Sequence of chain 1.A:
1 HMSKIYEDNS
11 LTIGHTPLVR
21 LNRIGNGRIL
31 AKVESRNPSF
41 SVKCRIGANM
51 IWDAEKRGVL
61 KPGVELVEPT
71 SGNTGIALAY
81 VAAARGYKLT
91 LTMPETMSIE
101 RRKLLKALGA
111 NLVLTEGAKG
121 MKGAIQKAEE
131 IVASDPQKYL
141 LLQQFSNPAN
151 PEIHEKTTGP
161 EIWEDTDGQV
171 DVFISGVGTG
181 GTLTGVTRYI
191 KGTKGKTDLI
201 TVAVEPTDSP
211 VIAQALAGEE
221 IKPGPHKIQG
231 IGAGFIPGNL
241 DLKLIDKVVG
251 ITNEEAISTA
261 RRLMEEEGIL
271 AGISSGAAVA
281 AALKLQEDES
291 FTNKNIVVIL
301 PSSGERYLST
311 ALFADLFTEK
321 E

Binding-site contacts:
Ligand atom CAT contacts residue ARG101 of chain 1.A at 3.9 Å.
Ligand atom OAS contacts residue THR70 of chain 1.A at 3.4 Å (h-bond).
Ligand atom CAJ contacts residue PLP1 of chain 1.C at 3.7 Å.
Ligand atom OAS contacts residue THR74 of chain 1.A at 2.8 Å (h-bond).
Ligand atom CAP contacts residue PHE145 of chain 1.A at 3.7 Å (hydrophobic).
Ligand atom CAI contacts residue ASN73 of chain 1.A at 3.9 Å.
Ligand atom CAM contacts residue GLY230 of chain 1.A at 3.8 Å.
Ligand atom CAM contacts residue PLP1 of chain 1.C at 3.9 Å.
Ligand atom OAS contacts residue ASN73 of chain 1.A at 2.8 Å (h-bond).
Ligand atom OAR contacts residue THR74 of chain 1.A at 3.8 Å.
Ligand atom CAA contacts residue ALA233 of chain 1.A at 3.6 Å (hydrophobic).
Ligand atom CAN contacts residue GLN144 of chain 1.A at 3.4 Å.
Ligand atom CAN contacts residue LYS43 of chain 1.A at 3.7 Å.
Ligand atom CAE contacts residue GLY178 of chain 1.A at 3.9 Å.
Ligand atom OAR contacts residue GLN144 of chain 1.A at 2.9 Å (h-bond).
Ligand atom CAF contacts residue GLY230 of chain 1.A at 3.4 Å.
Ligand atom OAS contacts residue GLY72 of chain 1.A at 3.1 Å.
Ligand atom CAD contacts residue PHE145 of chain 1.A at 3.8 Å (hydrophobic).
Ligand atom OAR contacts residue THR70 of chain 1.A at 2.7 Å (h-bond).
Ligand atom CAA contacts residue ILE231 of chain 1.A at 3.7 Å (hydrophobic).
Ligand atom CAH contacts residue GLY72 of chain 1.A at 3.4 Å.
Ligand atom CAT contacts residue SER71 of chain 1.A at 3.7 Å.
Ligand atom CAT contacts residue GLN229 of chain 1.A at 3.4 Å.
Ligand atom CAG contacts residue SER71 of chain 1.A at 3.9 Å.
Ligand atom CAQ contacts residue THR74 of chain 1.A at 3.5 Å.
Ligand atom CAE contacts residue GLY230 of chain 1.A at 3.3 Å.
Ligand atom CAK contacts residue GLY230 of chain 1.A at 3.7 Å.
Ligand atom CAJ contacts residue ASN73 of chain 1.A at 3.6 Å.
Ligand atom CAK contacts residue GLY72 of chain 1.A at 3.8 Å.
Ligand atom CAJ contacts residue GLY230 of chain 1.A at 3.6 Å.
Ligand atom CAL contacts residue GLY72 of chain 1.A at 3.6 Å.
Ligand atom CAJ contacts residue GLY72 of chain 1.A at 3.8 Å.
Ligand atom CAI contacts residue ARG101 of chain 1.A at 4.0 Å.
Ligand atom CAM contacts residue LYS43 of chain 1.A at 3.6 Å.
Ligand atom CAG contacts residue GLY72 of chain 1.A at 3.4 Å.
Ligand atom CAQ contacts residue THR70 of chain 1.A at 3.4 Å.
Ligand atom CAQ contacts residue GLN144 of chain 1.A at 3.8 Å.
Ligand atom CAI contacts residue GLY72 of chain 1.A at 3.6 Å.
Ligand atom CAQ contacts residue GLY72 of chain 1.A at 3.9 Å.
Ligand atom CAF contacts residue ILE231 of chain 1.A at 3.6 Å (hydrophobic).

The small molecule below binds the protein below.
Small molecule (SMILES): Cc1ccc(C[C@@]2(C(=O)O)C[C@H]2c2ccccc2)cc1